Binding-site contacts:
Ligand atom O7 contacts residue ASN165 of chain 1.B at 3.1 Å (h-bond).
Ligand atom C1 contacts residue THR143 of chain 1.B at 4.0 Å.
Ligand atom C5 contacts residue MET140 of chain 1.B at 3.6 Å (hydrophobic).
Ligand atom O5 contacts residue MET140 of chain 1.B at 3.7 Å.
Ligand atom C8 contacts residue THR143 of chain 1.B at 3.8 Å.
Ligand atom C1 contacts residue ASN165 of chain 1.B at 1.4 Å.
Ligand atom O4 contacts residue MET140 of chain 1.B at 4.4 Å.
Ligand atom C6 contacts residue MET140 of chain 1.B at 4.3 Å (hydrophobic).
Ligand atom N2 contacts residue ASN144 of chain 1.B at 3.6 Å (h-bond).
Ligand atom C2 contacts residue THR143 of chain 1.B at 4.1 Å.
Ligand atom O7 contacts residue MET140 of chain 1.B at 3.5 Å.
Ligand atom O5 contacts residue ASN165 of chain 1.B at 2.2 Å (h-bond).
Ligand atom C7 contacts residue ASN144 of chain 1.B at 3.8 Å.
Ligand atom C3 contacts residue ASN165 of chain 1.B at 3.7 Å.
Ligand atom C7 contacts residue ASN165 of chain 1.B at 3.3 Å.
Ligand atom C8 contacts residue ASN144 of chain 1.B at 3.0 Å.
Ligand atom C5 contacts residue ASN165 of chain 1.B at 3.6 Å.
Ligand atom C4 contacts residue MET140 of chain 1.B at 4.3 Å (hydrophobic).
Ligand atom C3 contacts residue MET140 of chain 1.B at 4.1 Å (hydrophobic).
Ligand atom N2 contacts residue THR143 of chain 1.B at 3.3 Å (h-bond).
Ligand atom C2 contacts residue ASN165 of chain 1.B at 2.4 Å.
Ligand atom N2 contacts residue ASN165 of chain 1.B at 3.0 Å (h-bond).
Ligand atom C7 contacts residue THR143 of chain 1.B at 3.9 Å.
Ligand atom C1 contacts residue MET140 of chain 1.B at 3.7 Å (hydrophobic).
Ligand atom C4 contacts residue ASN165 of chain 1.B at 4.1 Å.
Ligand atom C7 contacts residue MET140 of chain 1.B at 4.4 Å (hydrophobic).

Sequence of chain 1.B:
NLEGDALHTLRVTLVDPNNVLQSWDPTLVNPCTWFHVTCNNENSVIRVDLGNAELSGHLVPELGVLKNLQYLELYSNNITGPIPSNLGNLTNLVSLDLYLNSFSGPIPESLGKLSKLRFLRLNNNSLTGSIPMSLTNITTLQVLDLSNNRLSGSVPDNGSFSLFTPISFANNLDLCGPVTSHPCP

This small molecule binds to this protein.
Small molecule (SMILES): CC(=O)N[C@H]1[C@H](O[C@H]2[C@H](O)[C@@H](NC(C)=O)CO[C@@H]2CO)O[C@H](CO)[C@@H](O)[C@@H]1O